Binding-site contacts:
Ligand atom C3 contacts residue ARG36 of chain 1.B at 3.2 Å.
Ligand atom C11 contacts residue LEU34 of chain 1.B at 4.2 Å (hydrophobic).
Ligand atom C7 contacts residue ARG36 of chain 1.B at 4.0 Å.
Ligand atom C5 contacts residue TYR35 of chain 1.B at 4.0 Å (hydrophobic).
Ligand atom C4 contacts residue TYR35 of chain 1.B at 3.8 Å (hydrophobic).
Ligand atom C15 contacts residue GLN6 of chain 1.B at 4.2 Å.
Ligand atom N19 contacts residue GLN32 of chain 1.B at 2.7 Å (h-bond).
Ligand atom O21 contacts residue LEU34 of chain 1.B at 2.9 Å (h-bond).
Ligand atom F23 contacts residue ARG36 of chain 1.B at 3.7 Å.
Ligand atom C8 contacts residue TYR35 of chain 1.B at 4.4 Å (hydrophobic).
Ligand atom F22 contacts residue TYR35 of chain 1.B at 3.3 Å.
Ligand atom C1 contacts residue ARG36 of chain 1.B at 2.4 Å.
Ligand atom N9 contacts residue LEU34 of chain 1.B at 3.4 Å (h-bond).
Ligand atom C11 contacts residue GLN6 of chain 1.B at 4.2 Å.
Ligand atom F22 contacts residue ARG36 of chain 1.B at 3.7 Å.
Ligand atom N18 contacts residue GLN32 of chain 1.B at 3.6 Å (h-bond).
Ligand atom C6 contacts residue TYR35 of chain 1.B at 4.1 Å (hydrophobic).
Ligand atom C16 contacts residue GLN32 of chain 1.B at 4.2 Å.
Ligand atom C4 contacts residue LEU34 of chain 1.B at 3.3 Å (hydrophobic).
Ligand atom C1 contacts residue TYR35 of chain 1.B at 3.7 Å (hydrophobic).
Ligand atom C2 contacts residue ASP38 of chain 1.B at 4.2 Å.
Ligand atom C5 contacts residue LEU34 of chain 1.B at 4.1 Å (hydrophobic).
Ligand atom C8 contacts residue GLN6 of chain 1.B at 3.9 Å.
Ligand atom O21 contacts residue TYR35 of chain 1.B at 4.4 Å.
Ligand atom C3 contacts residue GLY37 of chain 1.B at 3.3 Å.
Ligand atom C8 contacts residue LEU34 of chain 1.B at 2.9 Å (hydrophobic).
Ligand atom C3 contacts residue TYR35 of chain 1.B at 3.8 Å (hydrophobic).
Ligand atom C3 contacts residue LEU34 of chain 1.B at 3.8 Å (hydrophobic).
Ligand atom C10 contacts residue LEU34 of chain 1.B at 3.9 Å (hydrophobic).
Ligand atom C6 contacts residue ARG36 of chain 1.B at 3.0 Å.
Ligand atom C2 contacts residue ARG36 of chain 1.B at 2.6 Å.
Ligand atom C2 contacts residue TYR35 of chain 1.B at 3.6 Å (hydrophobic).
Ligand atom C4 contacts residue ARG36 of chain 1.B at 3.7 Å.
Ligand atom F23 contacts residue GLU39 of chain 1.B at 4.4 Å.
Ligand atom C2 contacts residue GLY37 of chain 1.B at 2.7 Å.
Ligand atom C1 contacts residue GLY37 of chain 1.B at 3.7 Å.
Ligand atom N20 contacts residue GLN32 of chain 1.B at 3.2 Å (h-bond).
Ligand atom C5 contacts residue ARG36 of chain 1.B at 3.5 Å.
Ligand atom C10 contacts residue GLN6 of chain 1.B at 4.1 Å.
Ligand atom O21 contacts residue GLN6 of chain 1.B at 2.7 Å (h-bond).

This protein binds this small molecule.
Small molecule (SMILES): O=C(Nc1cccc(-c2nnn[nH]2)c1)c1cccc(C(F)(F)F)c1

Sequence of chain 1.B:
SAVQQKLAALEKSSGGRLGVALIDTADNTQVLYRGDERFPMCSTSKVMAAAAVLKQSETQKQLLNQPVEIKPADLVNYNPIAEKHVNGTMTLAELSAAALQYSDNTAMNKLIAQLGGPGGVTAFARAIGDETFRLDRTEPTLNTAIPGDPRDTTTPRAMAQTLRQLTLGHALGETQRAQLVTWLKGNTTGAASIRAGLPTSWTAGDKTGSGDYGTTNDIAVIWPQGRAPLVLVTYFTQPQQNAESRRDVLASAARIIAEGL